Sequence of chain 1.A:
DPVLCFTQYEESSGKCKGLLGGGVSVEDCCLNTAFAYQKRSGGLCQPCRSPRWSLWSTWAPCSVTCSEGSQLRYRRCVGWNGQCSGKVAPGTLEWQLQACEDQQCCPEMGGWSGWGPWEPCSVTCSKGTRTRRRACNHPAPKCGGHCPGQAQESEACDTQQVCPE

Binding-site contacts:
Ligand atom C1 contacts residue TRP59 of chain 1.A at 1.5 Å (hydrophobic).
Ligand atom C3 contacts residue THR58 of chain 1.A at 4.2 Å.
Ligand atom O5 contacts residue TRP59 of chain 1.A at 2.4 Å.
Ligand atom C5 contacts residue TRP59 of chain 1.A at 3.8 Å (hydrophobic).
Ligand atom O3 contacts residue THR58 of chain 1.A at 4.0 Å.
Ligand atom O4 contacts residue TRP59 of chain 1.A at 4.5 Å.
Ligand atom C2 contacts residue THR58 of chain 1.A at 3.8 Å.
Ligand atom C2 contacts residue TRP59 of chain 1.A at 2.5 Å (hydrophobic).
Ligand atom C4 contacts residue TRP59 of chain 1.A at 4.3 Å (hydrophobic).
Ligand atom O2 contacts residue THR58 of chain 1.A at 2.5 Å (h-bond).
Ligand atom O2 contacts residue TRP59 of chain 1.A at 2.5 Å (h-bond).
Ligand atom C3 contacts residue TRP59 of chain 1.A at 3.9 Å (hydrophobic).
Ligand atom O6 contacts residue TRP59 of chain 1.A at 4.5 Å.

This protein binds this small molecule.
Small molecule (SMILES): OC[C@H]1O[C@H](O)[C@@H](O)[C@@H](O)[C@@H]1O